Sequence of chain 1.E:
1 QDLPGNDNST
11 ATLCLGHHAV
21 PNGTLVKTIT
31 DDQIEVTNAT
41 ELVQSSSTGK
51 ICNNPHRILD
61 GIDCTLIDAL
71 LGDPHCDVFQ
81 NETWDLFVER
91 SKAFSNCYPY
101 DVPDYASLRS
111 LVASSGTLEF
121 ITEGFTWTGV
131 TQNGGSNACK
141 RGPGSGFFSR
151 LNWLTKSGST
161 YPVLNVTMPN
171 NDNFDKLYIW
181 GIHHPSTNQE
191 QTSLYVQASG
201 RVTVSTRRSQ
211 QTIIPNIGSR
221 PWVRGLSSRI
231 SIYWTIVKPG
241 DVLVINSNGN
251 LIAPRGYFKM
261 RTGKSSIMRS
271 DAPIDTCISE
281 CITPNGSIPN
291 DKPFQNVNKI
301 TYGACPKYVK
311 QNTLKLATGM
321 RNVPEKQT

Binding-site contacts:
Ligand atom C8 contacts residue ASN81 of chain 1.E at 4.3 Å.
Ligand atom C1 contacts residue PHE120 of chain 1.E at 3.6 Å (hydrophobic).
Ligand atom O5 contacts residue PHE120 of chain 1.E at 4.0 Å.
Ligand atom C5 contacts residue PHE120 of chain 1.E at 3.8 Å (hydrophobic).
Ligand atom C4 contacts residue PHE120 of chain 1.E at 4.5 Å (hydrophobic).
Ligand atom C3 contacts residue PHE120 of chain 1.E at 4.0 Å (hydrophobic).
Ligand atom C2 contacts residue ASN81 of chain 1.E at 2.4 Å.
Ligand atom C4 contacts residue ASN81 of chain 1.E at 4.2 Å.
Ligand atom C1 contacts residue ASN81 of chain 1.E at 1.5 Å.
Ligand atom C6 contacts residue ILE121 of chain 1.E at 3.6 Å (hydrophobic).
Ligand atom C2 contacts residue PHE120 of chain 1.E at 4.3 Å (hydrophobic).
Ligand atom C7 contacts residue ASN81 of chain 1.E at 3.0 Å.
Ligand atom O7 contacts residue ASN81 of chain 1.E at 2.7 Å (h-bond).
Ligand atom C5 contacts residue ASN81 of chain 1.E at 3.7 Å.
Ligand atom C8 contacts residue ARG150 of chain 1.E at 4.3 Å.
Ligand atom N2 contacts residue ASN81 of chain 1.E at 2.9 Å (h-bond).
Ligand atom C3 contacts residue ASN81 of chain 1.E at 3.7 Å.
Ligand atom C8 contacts residue GLN80 of chain 1.E at 3.3 Å.
Ligand atom O5 contacts residue ASN81 of chain 1.E at 2.4 Å (h-bond).
Ligand atom C5 contacts residue ILE121 of chain 1.E at 3.7 Å (hydrophobic).

This protein binds this small molecule.
Small molecule (SMILES): CC(=O)N[C@@H]1[C@@H](O)[C@H](O)[C@@H](CO)O[C@H]1O